Sequence of chain 1.A:
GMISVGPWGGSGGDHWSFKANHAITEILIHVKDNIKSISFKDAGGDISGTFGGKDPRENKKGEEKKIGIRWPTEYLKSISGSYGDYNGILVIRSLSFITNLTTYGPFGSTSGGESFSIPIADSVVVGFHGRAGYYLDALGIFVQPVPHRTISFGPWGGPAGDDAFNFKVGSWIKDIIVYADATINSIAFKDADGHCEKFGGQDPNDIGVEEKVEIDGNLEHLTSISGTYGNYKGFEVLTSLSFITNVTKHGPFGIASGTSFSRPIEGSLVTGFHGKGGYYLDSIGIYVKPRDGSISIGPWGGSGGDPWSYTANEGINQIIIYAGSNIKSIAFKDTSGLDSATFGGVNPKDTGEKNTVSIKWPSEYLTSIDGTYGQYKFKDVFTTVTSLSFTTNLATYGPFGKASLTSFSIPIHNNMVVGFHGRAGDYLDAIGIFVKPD

A protein and the small-molecule ligand that binds it are described below.
Small molecule (SMILES): CO[C@H]1O[C@H](CO)[C@@H](O)[C@H](O)[C@@H]1O

Binding-site contacts:
Ligand atom O3 contacts residue GLY16 of chain 1.A at 3.1 Å (h-bond).
Ligand atom O4 contacts residue ASP140 of chain 1.A at 2.4 Å (salt-bridge).
Ligand atom O6 contacts residue ALA135 of chain 1.A at 4.2 Å.
Ligand atom O5 contacts residue TYR137 of chain 1.A at 3.2 Å (h-bond).
Ligand atom O2 contacts residue GLY16 of chain 1.A at 3.5 Å.
Ligand atom C4 contacts residue GLY15 of chain 1.A at 3.6 Å.
Ligand atom C1 contacts residue GLY136 of chain 1.A at 4.4 Å.
Ligand atom C3 contacts residue GLY16 of chain 1.A at 3.5 Å.
Ligand atom O3 contacts residue GLY15 of chain 1.A at 3.7 Å.
Ligand atom C4 contacts residue GLY16 of chain 1.A at 2.8 Å.
Ligand atom O6 contacts residue TYR138 of chain 1.A at 2.5 Å (h-bond).
Ligand atom O4 contacts residue ILE92 of chain 1.A at 3.9 Å.
Ligand atom C5 contacts residue ASP140 of chain 1.A at 3.7 Å.
Ligand atom C1 contacts residue TYR137 of chain 1.A at 4.3 Å (hydrophobic).
Ligand atom C6 contacts residue ASP140 of chain 1.A at 2.7 Å.
Ligand atom C5 contacts residue GLY136 of chain 1.A at 4.1 Å.
Ligand atom C5 contacts residue TYR137 of chain 1.A at 4.0 Å (hydrophobic).
Ligand atom O5 contacts residue GLY136 of chain 1.A at 3.4 Å.
Ligand atom O6 contacts residue GLY136 of chain 1.A at 2.9 Å.
Ligand atom C3 contacts residue GLY15 of chain 1.A at 4.4 Å.
Ligand atom O4 contacts residue GLY16 of chain 1.A at 3.0 Å (h-bond).
Ligand atom C6 contacts residue TYR137 of chain 1.A at 3.6 Å (hydrophobic).
Ligand atom O5 contacts residue GLY16 of chain 1.A at 4.5 Å.
Ligand atom O6 contacts residue TYR137 of chain 1.A at 2.4 Å (h-bond).
Ligand atom C6 contacts residue GLY136 of chain 1.A at 3.4 Å.
Ligand atom O4 contacts residue GLY15 of chain 1.A at 3.2 Å.
Ligand atom C7 contacts residue TYR137 of chain 1.A at 3.3 Å (hydrophobic).
Ligand atom C6 contacts residue GLY16 of chain 1.A at 4.1 Å.
Ligand atom C6 contacts residue ALA135 of chain 1.A at 4.2 Å (hydrophobic).
Ligand atom C4 contacts residue ASP140 of chain 1.A at 3.3 Å.
Ligand atom O6 contacts residue ASP140 of chain 1.A at 3.5 Å (salt-bridge).
Ligand atom C6 contacts residue TYR138 of chain 1.A at 3.8 Å (hydrophobic).
Ligand atom C2 contacts residue GLY16 of chain 1.A at 4.2 Å.
Ligand atom C5 contacts residue GLY16 of chain 1.A at 4.0 Å.